Binding-site contacts:
Ligand atom C05 contacts residue LEU68 of chain 1.B at 3.8 Å (hydrophobic).
Ligand atom C07 contacts residue LEU68 of chain 1.B at 3.9 Å (hydrophobic).
Ligand atom C23 contacts residue HEM1 of chain 1.H at 3.1 Å.
Ligand atom C02 contacts residue ASN301 of chain 1.B at 3.8 Å.
Ligand atom C23 contacts residue TRP319 of chain 1.B at 3.7 Å (hydrophobic).
Ligand atom C03 contacts residue ASN301 of chain 1.B at 3.7 Å.
Ligand atom C22 contacts residue GLU324 of chain 1.B at 3.5 Å.
Ligand atom N21 contacts residue PRO297 of chain 1.B at 3.8 Å.
Ligand atom C06 contacts residue HEM1 of chain 1.H at 3.9 Å.
Ligand atom C02 contacts residue HEM1 of chain 1.H at 3.5 Å.
Ligand atom C22 contacts residue HEM1 of chain 1.H at 3.6 Å.
Ligand atom N01 contacts residue TYR438 of chain 1.B at 3.2 Å.
Ligand atom C12 contacts residue HEM1 of chain 1.H at 3.2 Å.
Ligand atom C14 contacts residue GLU324 of chain 1.B at 3.4 Å.
Ligand atom O09 contacts residue HEM1 of chain 1.H at 3.3 Å (h-bond).
Ligand atom C08 contacts residue VAL67 of chain 1.B at 3.9 Å (hydrophobic).
Ligand atom C13 contacts residue VAL299 of chain 1.B at 3.7 Å (hydrophobic).
Ligand atom C13 contacts residue HEM1 of chain 1.H at 3.7 Å.
Ligand atom N02 contacts residue ASN301 of chain 1.B at 3.0 Å (h-bond).
Ligand atom C02 contacts residue TYR438 of chain 1.B at 3.2 Å (hydrophobic).
Ligand atom C24 contacts residue HEM1 of chain 1.H at 3.5 Å.
Ligand atom C26 contacts residue PRO297 of chain 1.B at 4.0 Å (hydrophobic).
Ligand atom C22 contacts residue TRP319 of chain 1.B at 3.4 Å (hydrophobic).
Ligand atom C5' contacts residue H4B1 of chain 1.I at 3.8 Å.
Ligand atom C11 contacts residue HEM1 of chain 1.H at 3.3 Å.
Ligand atom N02 contacts residue MET302 of chain 1.B at 3.3 Å.
Ligand atom N01 contacts residue HEM1 of chain 1.H at 2.9 Å (h-bond).
Ligand atom C25 contacts residue VAL299 of chain 1.B at 3.8 Å (hydrophobic).
Ligand atom C26 contacts residue GLU324 of chain 1.B at 3.4 Å.
Ligand atom C08 contacts residue TYR438 of chain 1.B at 3.4 Å (hydrophobic).
Ligand atom C08 contacts residue TRP410 of chain 1.B at 3.8 Å (hydrophobic).
Ligand atom C03 contacts residue TYR438 of chain 1.B at 3.4 Å (hydrophobic).
Ligand atom C06 contacts residue TYR438 of chain 1.B at 3.5 Å (hydrophobic).
Ligand atom C04 contacts residue TYR438 of chain 1.B at 3.8 Å (hydrophobic).
Ligand atom C5' contacts residue TRP410 of chain 1.B at 3.6 Å (hydrophobic).
Ligand atom C10 contacts residue HEM1 of chain 1.H at 3.7 Å.
Ligand atom N02 contacts residue TYR438 of chain 1.B at 3.7 Å.
Ligand atom N21 contacts residue GLU324 of chain 1.B at 2.6 Å (salt-bridge).
Ligand atom C05 contacts residue TYR438 of chain 1.B at 3.9 Å (hydrophobic).
Ligand atom N02 contacts residue HEM1 of chain 1.H at 3.2 Å (h-bond).

Sequence of chain 1.B:
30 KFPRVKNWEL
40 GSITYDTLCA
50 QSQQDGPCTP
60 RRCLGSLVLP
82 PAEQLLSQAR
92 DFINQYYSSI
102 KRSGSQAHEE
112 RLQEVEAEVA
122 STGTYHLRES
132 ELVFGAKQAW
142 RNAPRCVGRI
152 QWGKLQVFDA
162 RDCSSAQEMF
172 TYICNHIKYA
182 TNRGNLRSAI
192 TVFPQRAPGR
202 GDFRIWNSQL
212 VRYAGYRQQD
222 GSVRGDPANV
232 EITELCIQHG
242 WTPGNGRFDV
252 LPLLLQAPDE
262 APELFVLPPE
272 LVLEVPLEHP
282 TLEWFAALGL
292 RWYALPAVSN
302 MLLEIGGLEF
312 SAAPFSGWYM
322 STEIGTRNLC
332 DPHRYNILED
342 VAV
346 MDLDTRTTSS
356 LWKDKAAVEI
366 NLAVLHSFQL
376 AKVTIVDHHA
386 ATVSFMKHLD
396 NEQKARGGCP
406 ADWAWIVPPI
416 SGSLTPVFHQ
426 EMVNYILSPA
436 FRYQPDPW

This protein binds this small molecule.
Small molecule (SMILES): Cc1cc(N)nc(C[C@@H]2CNC[C@@H]2OCCCCCc2ccccn2)c1